The protein below binds the small molecule below.
Small molecule (SMILES): OC[C@H]1O[C@@H]2O[C@H]3[C@H](O)[C@@H](O)[C@@H](O[C@H]4[C@H](O)[C@@H](O)[C@@H](O[C@H]5[C@H](O)[C@@H](O)[C@@H](O[C@H]6[C@H](O)[C@@H](O)[C@@H](O[C@H]7[C@H](O)[C@@H](O)[C@@H](O[C@H]8[C@H](O)[C@@H](O)[C@@H](O[C@H]1[C@H](O)[C@H]2O)O[C@@H]8CO)O[C@@H]7CO)O[C@@H]6CO)O[C@@H]5CO)O[C@@H]4CO)O[C@@H]3CO

Binding-site contacts:
Ligand atom C2 contacts residue ARG626 of chain 1.A at 3.6 Å.
Ligand atom O3 contacts residue TYR550 of chain 1.A at 3.5 Å.
Ligand atom O2 contacts residue TYR550 of chain 1.A at 3.9 Å.
Ligand atom O3 contacts residue ASP546 of chain 1.A at 3.8 Å.
Ligand atom O6 contacts residue PHE627 of chain 1.A at 3.8 Å.
Ligand atom C4 contacts residue ASP546 of chain 1.A at 3.5 Å.
Ligand atom C5 contacts residue IMD1 of chain 1.F at 4.0 Å.
Ligand atom O6 contacts residue SER553 of chain 1.A at 3.5 Å.
Ligand atom O3 contacts residue ARG495 of chain 1.A at 3.0 Å (salt-bridge).
Ligand atom O2 contacts residue GLU630 of chain 1.A at 2.8 Å (salt-bridge).
Ligand atom O2 contacts residue GLY628 of chain 1.A at 3.2 Å (h-bond).
Ligand atom O2 contacts residue PHE627 of chain 1.A at 3.5 Å.
Ligand atom O2 contacts residue GLY629 of chain 1.A at 3.0 Å (h-bond).
Ligand atom O6 contacts residue PGE1 of chain 1.H at 3.0 Å.
Ligand atom O2 contacts residue IMD1 of chain 1.G at 3.3 Å.
Ligand atom O6 contacts residue SER549 of chain 1.A at 3.3 Å (h-bond).
Ligand atom C2 contacts residue GLU630 of chain 1.A at 3.9 Å.
Ligand atom O5 contacts residue PHE627 of chain 1.A at 3.6 Å.
Ligand atom O4 contacts residue IMD1 of chain 1.F at 3.6 Å.
Ligand atom O3 contacts residue GLY629 of chain 1.A at 3.7 Å.
Ligand atom O5 contacts residue ARG626 of chain 1.A at 3.8 Å.
Ligand atom O2 contacts residue ARG626 of chain 1.A at 4.0 Å.
Ligand atom C2 contacts residue ARG495 of chain 1.A at 3.9 Å.
Ligand atom C2 contacts residue PHE627 of chain 1.A at 3.6 Å (hydrophobic).
Ligand atom C6 contacts residue ASP546 of chain 1.A at 4.0 Å.
Ligand atom C1 contacts residue PHE627 of chain 1.A at 3.9 Å (hydrophobic).
Ligand atom C2 contacts residue ASP546 of chain 1.A at 3.4 Å.
Ligand atom O5 contacts residue SER553 of chain 1.A at 3.1 Å (h-bond).
Ligand atom C1 contacts residue SER553 of chain 1.A at 3.3 Å.
Ligand atom O2 contacts residue ARG495 of chain 1.A at 3.1 Å (salt-bridge).
Ligand atom C3 contacts residue IMD1 of chain 1.G at 3.4 Å.
Ligand atom O3 contacts residue GLY628 of chain 1.A at 2.8 Å (h-bond).
Ligand atom C1 contacts residue ARG626 of chain 1.A at 3.4 Å.
Ligand atom C1 contacts residue ASP546 of chain 1.A at 3.9 Å.
Ligand atom O3 contacts residue IMD1 of chain 1.G at 3.0 Å.
Ligand atom O2 contacts residue ASP546 of chain 1.A at 3.7 Å.
Ligand atom O3 contacts residue PHE627 of chain 1.A at 3.8 Å.
Ligand atom C3 contacts residue GLU630 of chain 1.A at 3.5 Å.
Ligand atom O3 contacts residue GLU630 of chain 1.A at 2.7 Å (salt-bridge).
Ligand atom O5 contacts residue SER549 of chain 1.A at 3.5 Å.

Sequence of chain 1.A:
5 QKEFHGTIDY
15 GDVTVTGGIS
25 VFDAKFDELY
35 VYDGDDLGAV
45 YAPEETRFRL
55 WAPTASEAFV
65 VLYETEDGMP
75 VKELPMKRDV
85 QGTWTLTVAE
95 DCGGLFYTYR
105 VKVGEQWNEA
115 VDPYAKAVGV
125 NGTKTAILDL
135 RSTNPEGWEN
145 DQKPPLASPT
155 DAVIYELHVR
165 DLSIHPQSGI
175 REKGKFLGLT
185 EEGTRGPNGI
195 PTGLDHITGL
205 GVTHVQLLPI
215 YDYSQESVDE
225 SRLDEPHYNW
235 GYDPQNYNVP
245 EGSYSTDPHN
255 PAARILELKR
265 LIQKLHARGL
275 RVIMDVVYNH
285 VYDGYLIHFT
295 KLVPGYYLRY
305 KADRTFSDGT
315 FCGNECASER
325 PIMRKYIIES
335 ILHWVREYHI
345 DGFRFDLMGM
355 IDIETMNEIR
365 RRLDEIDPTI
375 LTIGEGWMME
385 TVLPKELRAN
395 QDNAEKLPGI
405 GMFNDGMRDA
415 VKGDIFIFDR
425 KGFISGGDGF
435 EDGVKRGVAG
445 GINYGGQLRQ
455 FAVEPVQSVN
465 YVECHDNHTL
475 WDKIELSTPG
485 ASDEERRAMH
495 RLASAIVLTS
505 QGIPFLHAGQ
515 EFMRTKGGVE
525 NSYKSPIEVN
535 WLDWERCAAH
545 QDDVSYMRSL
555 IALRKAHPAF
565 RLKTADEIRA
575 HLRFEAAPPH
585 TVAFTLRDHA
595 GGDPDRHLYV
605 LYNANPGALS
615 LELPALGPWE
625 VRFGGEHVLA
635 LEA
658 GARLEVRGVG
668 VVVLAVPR